The protein below binds the small molecule below.
Small molecule (SMILES): CC(=O)N[C@@H](Cc1ccc(C(F)(F)P(=O)(O)O)cc1)C(=O)N[C@@H](CCCNC(=O)c1cccc(I)c1)C(N)=O

Sequence of chain 1.A:
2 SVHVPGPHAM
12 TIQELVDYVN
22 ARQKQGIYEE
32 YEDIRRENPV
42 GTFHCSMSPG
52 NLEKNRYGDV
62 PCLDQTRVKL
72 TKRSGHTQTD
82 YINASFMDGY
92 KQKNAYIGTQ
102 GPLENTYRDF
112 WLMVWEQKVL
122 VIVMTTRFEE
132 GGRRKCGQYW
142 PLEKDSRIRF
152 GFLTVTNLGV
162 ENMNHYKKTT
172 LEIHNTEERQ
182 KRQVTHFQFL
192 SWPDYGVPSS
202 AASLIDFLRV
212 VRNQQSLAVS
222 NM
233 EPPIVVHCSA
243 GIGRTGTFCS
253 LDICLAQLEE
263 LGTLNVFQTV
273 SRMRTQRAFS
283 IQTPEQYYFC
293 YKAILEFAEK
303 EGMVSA

Binding-site contacts:
Ligand atom O2 contacts residue SER241 of chain 1.A at 2.2 Å (h-bond).
Ligand atom N1 contacts residue ASP60 of chain 1.A at 2.8 Å (salt-bridge).
Ligand atom O3 contacts residue GLY245 of chain 1.A at 3.1 Å.
Ligand atom C18 contacts residue ASP60 of chain 1.A at 3.3 Å.
Ligand atom P1 contacts residue GLY245 of chain 1.A at 3.5 Å.
Ligand atom P1 contacts residue CYS240 of chain 1.A at 3.4 Å.
Ligand atom C10 contacts residue ASP60 of chain 1.A at 3.5 Å.
Ligand atom N4 contacts residue PHE281 of chain 1.A at 3.5 Å.
Ligand atom C7 contacts residue SER241 of chain 1.A at 3.2 Å.
Ligand atom C12 contacts residue GLN284 of chain 1.A at 3.4 Å.
Ligand atom C3 contacts residue GLN284 of chain 1.A at 3.6 Å.
Ligand atom P1 contacts residue SER241 of chain 1.A at 3.3 Å.
Ligand atom O2 contacts residue ALA242 of chain 1.A at 2.9 Å (h-bond).
Ligand atom O1 contacts residue ILE244 of chain 1.A at 3.1 Å (h-bond).
Ligand atom C14 contacts residue GLN284 of chain 1.A at 3.1 Å.
Ligand atom C11 contacts residue GLN284 of chain 1.A at 2.9 Å.
Ligand atom C13 contacts residue GLN284 of chain 1.A at 3.5 Å.
Ligand atom C22 contacts residue PHE281 of chain 1.A at 3.5 Å (hydrophobic).
Ligand atom C17 contacts residue PHE281 of chain 1.A at 3.6 Å (hydrophobic).
Ligand atom C15 contacts residue PHE281 of chain 1.A at 3.6 Å (hydrophobic).
Ligand atom C16 contacts residue ASP60 of chain 1.A at 3.5 Å.
Ligand atom C11 contacts residue ASP60 of chain 1.A at 3.4 Å.
Ligand atom C2 contacts residue SER241 of chain 1.A at 3.5 Å.
Ligand atom O1 contacts residue ALA242 of chain 1.A at 3.6 Å.
Ligand atom O3 contacts residue CYS240 of chain 1.A at 3.2 Å (h-bond).
Ligand atom O5 contacts residue GLN284 of chain 1.A at 3.1 Å (h-bond).
Ligand atom O1 contacts residue GLY243 of chain 1.A at 3.7 Å.
Ligand atom F1 contacts residue SER241 of chain 1.A at 3.0 Å.
Ligand atom C4 contacts residue GLN284 of chain 1.A at 3.6 Å.
Ligand atom N2 contacts residue ASP60 of chain 1.A at 2.6 Å (salt-bridge).
Ligand atom C1 contacts residue SER241 of chain 1.A at 3.4 Å.
Ligand atom O1 contacts residue CYS240 of chain 1.A at 3.4 Å (h-bond).
Ligand atom C8 contacts residue VAL61 of chain 1.A at 3.7 Å (hydrophobic).
Ligand atom C13 contacts residue ASP60 of chain 1.A at 2.9 Å.
Ligand atom O2 contacts residue CYS240 of chain 1.A at 3.0 Å (h-bond).
Ligand atom C23 contacts residue ASP60 of chain 1.A at 3.5 Å.
Ligand atom N4 contacts residue ASP60 of chain 1.A at 3.1 Å (salt-bridge).
Ligand atom C9 contacts residue ASP60 of chain 1.A at 3.5 Å.
Ligand atom O3 contacts residue ARG246 of chain 1.A at 2.7 Å (salt-bridge).
Ligand atom O1 contacts residue GLY245 of chain 1.A at 2.5 Å (h-bond).